Sequence of chain 1.A:
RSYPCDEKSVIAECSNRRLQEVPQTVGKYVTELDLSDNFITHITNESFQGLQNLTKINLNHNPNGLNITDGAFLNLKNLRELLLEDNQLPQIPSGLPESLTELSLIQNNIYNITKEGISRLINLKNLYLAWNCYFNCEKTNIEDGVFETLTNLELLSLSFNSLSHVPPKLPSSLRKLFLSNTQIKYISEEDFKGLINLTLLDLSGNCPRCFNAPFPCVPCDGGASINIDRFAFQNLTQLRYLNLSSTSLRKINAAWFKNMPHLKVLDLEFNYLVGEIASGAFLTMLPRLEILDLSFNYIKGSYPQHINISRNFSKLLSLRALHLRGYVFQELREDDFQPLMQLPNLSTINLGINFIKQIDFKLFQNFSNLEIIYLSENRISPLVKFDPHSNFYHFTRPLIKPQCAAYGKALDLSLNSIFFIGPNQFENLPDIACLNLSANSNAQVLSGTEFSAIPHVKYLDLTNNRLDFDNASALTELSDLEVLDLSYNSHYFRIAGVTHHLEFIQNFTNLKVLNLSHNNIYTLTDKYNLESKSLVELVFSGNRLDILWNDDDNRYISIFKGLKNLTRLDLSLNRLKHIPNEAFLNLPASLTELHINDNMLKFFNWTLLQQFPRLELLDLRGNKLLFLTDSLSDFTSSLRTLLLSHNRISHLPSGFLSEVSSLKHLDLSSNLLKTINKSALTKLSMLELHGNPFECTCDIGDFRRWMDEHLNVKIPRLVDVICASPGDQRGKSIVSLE

This protein binds this small molecule.
Small molecule (SMILES): CC(=O)N[C@@H]1[C@@H](O)[C@H](O)[C@@H](CO)O[C@H]1O

Binding-site contacts:
Ligand atom C3 contacts residue ASN225 of chain 1.A at 3.7 Å.
Ligand atom O7 contacts residue SER201 of chain 1.A at 3.9 Å.
Ligand atom C8 contacts residue ASN225 of chain 1.A at 4.2 Å.
Ligand atom C4 contacts residue ASN225 of chain 1.A at 4.2 Å.
Ligand atom C1 contacts residue ASN225 of chain 1.A at 1.4 Å.
Ligand atom O7 contacts residue ASN225 of chain 1.A at 4.3 Å.
Ligand atom C7 contacts residue ASN225 of chain 1.A at 3.8 Å.
Ligand atom C5 contacts residue ASN225 of chain 1.A at 3.6 Å.
Ligand atom C7 contacts residue SER201 of chain 1.A at 4.4 Å.
Ligand atom C7 contacts residue SER200 of chain 1.A at 4.4 Å.
Ligand atom C2 contacts residue ASN225 of chain 1.A at 2.5 Å.
Ligand atom N2 contacts residue ASN225 of chain 1.A at 2.9 Å (h-bond).
Ligand atom C8 contacts residue ILE224 of chain 1.A at 4.5 Å (hydrophobic).
Ligand atom C8 contacts residue SER200 of chain 1.A at 3.9 Å.
Ligand atom O5 contacts residue ASN225 of chain 1.A at 2.3 Å (h-bond).